Binding-site contacts:
Ligand atom O7 contacts residue GLU206 of chain 1.M at 3.2 Å (salt-bridge).
Ligand atom O2P contacts residue GLY381 of chain 1.M at 3.4 Å.
Ligand atom C2 contacts residue MG1 of chain 1.YE at 2.9 Å.
Ligand atom O7 contacts residue ASP205 of chain 1.M at 3.1 Å (salt-bridge).
Ligand atom O6 contacts residue GLU62 of chain 2.M at 3.3 Å (salt-bridge).
Ligand atom C3 contacts residue KCX203 of chain 1.M at 3.1 Å.
Ligand atom P1 contacts residue THR67 of chain 2.M at 3.4 Å.
Ligand atom O4 contacts residue SER380 of chain 1.M at 2.8 Å (h-bond).
Ligand atom O2 contacts residue ASP205 of chain 1.M at 3.4 Å (salt-bridge).
Ligand atom O4 contacts residue GLY381 of chain 1.M at 3.1 Å (h-bond).
Ligand atom C contacts residue ASN125 of chain 2.M at 3.4 Å.
Ligand atom O7 contacts residue LYS177 of chain 1.M at 3.3 Å (salt-bridge).
Ligand atom C3 contacts residue MG1 of chain 1.YE at 3.1 Å.
Ligand atom O1 contacts residue LYS177 of chain 1.M at 3.2 Å (salt-bridge).
Ligand atom O2 contacts residue LYS177 of chain 1.M at 3.0 Å (salt-bridge).
Ligand atom O2P contacts residue THR67 of chain 2.M at 3.4 Å (h-bond).
Ligand atom O7 contacts residue ASN125 of chain 2.M at 2.8 Å (h-bond).
Ligand atom O2P contacts residue GLY382 of chain 1.M at 2.9 Å (h-bond).
Ligand atom O3 contacts residue GLU206 of chain 1.M at 3.0 Å (salt-bridge).
Ligand atom O3P contacts residue THR67 of chain 2.M at 2.5 Å (h-bond).
Ligand atom O2P contacts residue TRP68 of chain 2.M at 3.3 Å.
Ligand atom O3 contacts residue HIS295 of chain 1.M at 3.0 Å (h-bond).
Ligand atom O3 contacts residue MG1 of chain 1.YE at 2.2 Å.
Ligand atom O6P contacts residue HIS328 of chain 1.M at 2.6 Å (h-bond).
Ligand atom O6 contacts residue LYS335 of chain 1.M at 2.9 Å (salt-bridge).
Ligand atom O7 contacts residue MG1 of chain 1.YE at 2.2 Å.
Ligand atom O2P contacts residue LYS335 of chain 1.M at 2.8 Å (salt-bridge).
Ligand atom O1P contacts residue GLY404 of chain 1.M at 2.9 Å (h-bond).
Ligand atom O2 contacts residue KCX203 of chain 1.M at 3.2 Å (h-bond).
Ligand atom O5P contacts residue ARG296 of chain 1.M at 2.9 Å (salt-bridge).
Ligand atom O3P contacts residue LYS177 of chain 1.M at 3.4 Å.
Ligand atom O7 contacts residue LYS179 of chain 1.M at 2.8 Å (salt-bridge).
Ligand atom O3 contacts residue KCX203 of chain 1.M at 2.6 Å (h-bond).
Ligand atom O3P contacts residue GLY405 of chain 1.M at 2.7 Å (h-bond).
Ligand atom O2 contacts residue THR175 of chain 1.M at 2.8 Å (h-bond).
Ligand atom O6P contacts residue SER380 of chain 1.M at 3.4 Å (h-bond).
Ligand atom C contacts residue MG1 of chain 1.YE at 2.9 Å.
Ligand atom C contacts residue LYS177 of chain 1.M at 3.4 Å.
Ligand atom O4P contacts residue ARG296 of chain 1.M at 2.8 Å (salt-bridge).
Ligand atom O2 contacts residue MG1 of chain 1.YE at 2.4 Å.

Sequence of chain 1.M:
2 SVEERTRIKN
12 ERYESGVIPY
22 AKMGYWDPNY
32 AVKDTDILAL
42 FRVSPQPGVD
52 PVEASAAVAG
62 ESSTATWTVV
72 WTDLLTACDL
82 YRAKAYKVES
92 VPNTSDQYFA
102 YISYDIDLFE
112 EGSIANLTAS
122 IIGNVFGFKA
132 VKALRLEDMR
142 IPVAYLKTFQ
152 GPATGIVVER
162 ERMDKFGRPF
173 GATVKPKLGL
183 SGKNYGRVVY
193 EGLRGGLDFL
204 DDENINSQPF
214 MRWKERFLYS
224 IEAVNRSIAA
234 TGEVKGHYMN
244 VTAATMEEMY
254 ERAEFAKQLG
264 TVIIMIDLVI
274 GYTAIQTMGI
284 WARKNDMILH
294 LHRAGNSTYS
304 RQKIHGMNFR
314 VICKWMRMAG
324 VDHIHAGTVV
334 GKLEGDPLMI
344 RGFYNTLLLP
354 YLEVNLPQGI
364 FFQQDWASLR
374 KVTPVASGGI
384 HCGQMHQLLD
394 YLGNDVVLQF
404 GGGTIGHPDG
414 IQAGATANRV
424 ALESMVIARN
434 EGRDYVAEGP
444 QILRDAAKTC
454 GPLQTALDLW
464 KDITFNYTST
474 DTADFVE

Sequence of chain 2.M:
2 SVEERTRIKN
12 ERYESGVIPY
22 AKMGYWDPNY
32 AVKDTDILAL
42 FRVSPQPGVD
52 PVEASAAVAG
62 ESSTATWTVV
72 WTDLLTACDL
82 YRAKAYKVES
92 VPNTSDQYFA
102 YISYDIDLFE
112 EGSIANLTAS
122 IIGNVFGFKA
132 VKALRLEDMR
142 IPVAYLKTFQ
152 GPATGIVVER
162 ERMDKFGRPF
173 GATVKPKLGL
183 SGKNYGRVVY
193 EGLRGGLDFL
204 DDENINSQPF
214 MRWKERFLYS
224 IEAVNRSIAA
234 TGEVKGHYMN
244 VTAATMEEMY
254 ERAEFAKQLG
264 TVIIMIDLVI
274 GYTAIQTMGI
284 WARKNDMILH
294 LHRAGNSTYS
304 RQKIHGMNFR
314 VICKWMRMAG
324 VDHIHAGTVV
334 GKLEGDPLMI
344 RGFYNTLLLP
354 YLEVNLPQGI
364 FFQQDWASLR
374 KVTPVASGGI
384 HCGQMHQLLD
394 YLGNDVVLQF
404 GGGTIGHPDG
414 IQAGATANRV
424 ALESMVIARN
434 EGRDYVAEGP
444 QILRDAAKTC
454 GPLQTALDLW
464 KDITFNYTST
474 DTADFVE

This protein binds this small molecule.
Small molecule (SMILES): O=C(O)[C@@](O)(COP(=O)(O)O)[C@H](O)[C@H](O)COP(=O)(O)O